Binding-site contacts:
Ligand atom C1 contacts residue ASN362 of chain 3.A at 3.4 Å.
Ligand atom O2 contacts residue NA1 of chain 3.D at 2.4 Å (h-bond).
Ligand atom C2 contacts residue GLU263 of chain 3.A at 3.3 Å.
Ligand atom C2 contacts residue NA1 of chain 3.D at 3.3 Å.
Ligand atom O3 contacts residue GLY359 of chain 3.A at 3.2 Å.
Ligand atom O6 contacts residue TRP199 of chain 3.A at 3.2 Å.
Ligand atom O7 contacts residue TRP199 of chain 3.A at 2.9 Å (h-bond).
Ligand atom O2 contacts residue TYR235 of chain 3.A at 3.0 Å (h-bond).
Ligand atom O5 contacts residue HIS288 of chain 3.A at 3.5 Å.
Ligand atom O4 contacts residue GLN133 of chain 3.A at 3.1 Å (h-bond).
Ligand atom O3 contacts residue ASN206 of chain 3.A at 2.7 Å (h-bond).
Ligand atom C4 contacts residue GLY359 of chain 3.A at 3.5 Å.
Ligand atom C4 contacts residue PRO360 of chain 3.A at 3.3 Å (hydrophobic).
Ligand atom O5 contacts residue GLU263 of chain 3.A at 3.4 Å (salt-bridge).
Ligand atom C4 contacts residue HIS288 of chain 3.A at 3.5 Å.
Ligand atom C2 contacts residue PRO360 of chain 3.A at 3.4 Å (hydrophobic).
Ligand atom O4 contacts residue HIS288 of chain 3.A at 2.7 Å (h-bond).
Ligand atom N2 contacts residue GLU291 of chain 3.A at 3.0 Å (salt-bridge).
Ligand atom C6 contacts residue ASP321 of chain 3.A at 3.4 Å.
Ligand atom O7 contacts residue GLU263 of chain 3.A at 3.5 Å (salt-bridge).
Ligand atom O3 contacts residue TRP205 of chain 3.A at 3.3 Å.
Ligand atom C3 contacts residue NA1 of chain 3.D at 3.3 Å.
Ligand atom O6 contacts residue THR198 of chain 3.A at 3.5 Å.
Ligand atom O1 contacts residue GLU263 of chain 3.A at 2.5 Å (salt-bridge).
Ligand atom O4 contacts residue LEU318 of chain 3.A at 3.4 Å (h-bond).
Ligand atom O7 contacts residue TYR235 of chain 3.A at 3.2 Å.
Ligand atom O4 contacts residue GLY359 of chain 3.A at 3.0 Å (h-bond).
Ligand atom O6 contacts residue ASP321 of chain 3.A at 2.8 Å (salt-bridge).
Ligand atom O4 contacts residue ASN237 of chain 3.A at 2.8 Å (h-bond).
Ligand atom O4 contacts residue HIS103 of chain 3.A at 2.7 Å (h-bond).
Ligand atom C3 contacts residue ASN237 of chain 3.A at 3.4 Å.
Ligand atom O6 contacts residue TYR284 of chain 3.A at 3.5 Å.
Ligand atom C3 contacts residue PRO360 of chain 3.A at 3.2 Å (hydrophobic).
Ligand atom O4 contacts residue ASN362 of chain 3.A at 3.0 Å (h-bond).
Ligand atom C3 contacts residue ASN206 of chain 3.A at 3.4 Å.
Ligand atom C4 contacts residue HIS103 of chain 3.A at 3.3 Å.
Ligand atom O3 contacts residue NA1 of chain 3.D at 2.4 Å (h-bond).
Ligand atom C1 contacts residue GLU263 of chain 3.A at 3.2 Å.
Ligand atom O4 contacts residue GLY319 of chain 3.A at 3.3 Å.
Ligand atom O3 contacts residue PRO360 of chain 3.A at 2.7 Å (h-bond).

Sequence of chain 3.A:
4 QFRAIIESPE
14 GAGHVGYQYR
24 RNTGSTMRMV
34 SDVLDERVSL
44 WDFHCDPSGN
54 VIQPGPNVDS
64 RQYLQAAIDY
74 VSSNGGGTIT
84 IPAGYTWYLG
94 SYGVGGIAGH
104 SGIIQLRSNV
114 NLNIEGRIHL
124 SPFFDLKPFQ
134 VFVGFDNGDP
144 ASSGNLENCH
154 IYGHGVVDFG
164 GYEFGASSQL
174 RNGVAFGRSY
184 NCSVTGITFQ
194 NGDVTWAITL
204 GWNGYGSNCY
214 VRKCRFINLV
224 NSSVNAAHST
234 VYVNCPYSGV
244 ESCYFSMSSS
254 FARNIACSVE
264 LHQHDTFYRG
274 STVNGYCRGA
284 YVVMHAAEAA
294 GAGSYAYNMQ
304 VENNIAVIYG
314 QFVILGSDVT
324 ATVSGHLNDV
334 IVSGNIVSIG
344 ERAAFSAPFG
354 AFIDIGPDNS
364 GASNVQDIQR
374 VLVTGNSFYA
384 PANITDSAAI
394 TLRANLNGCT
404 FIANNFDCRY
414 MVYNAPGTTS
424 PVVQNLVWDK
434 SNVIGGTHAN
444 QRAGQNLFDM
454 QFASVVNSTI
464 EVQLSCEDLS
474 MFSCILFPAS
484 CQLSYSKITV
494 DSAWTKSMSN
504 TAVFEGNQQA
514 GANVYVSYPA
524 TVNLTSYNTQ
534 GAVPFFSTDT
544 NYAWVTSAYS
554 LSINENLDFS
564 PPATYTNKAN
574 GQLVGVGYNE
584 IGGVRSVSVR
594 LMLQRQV

This protein binds this small molecule.
Small molecule (SMILES): CC(=O)N[C@@H]1[C@@H](O[C@H]2O[C@H](CO)[C@H](O[C@H]3O[C@H](CO[C@@H]4O[C@@H](C)[C@H](O)[C@@H](O)[C@H]4O)[C@@H](O)[C@H](O)[C@H]3O)[C@H](O[C@@H]3O[C@H](CO)[C@@H](O)[C@H](O)[C@H]3NC(C)=O)[C@H]2O)[C@H](O)[C@@H](CO[C@H]2O[C@H](CO)[C@@H](O)[C@H](O)[C@H]2O)O[C@H]1O